Sequence of chain 4.A:
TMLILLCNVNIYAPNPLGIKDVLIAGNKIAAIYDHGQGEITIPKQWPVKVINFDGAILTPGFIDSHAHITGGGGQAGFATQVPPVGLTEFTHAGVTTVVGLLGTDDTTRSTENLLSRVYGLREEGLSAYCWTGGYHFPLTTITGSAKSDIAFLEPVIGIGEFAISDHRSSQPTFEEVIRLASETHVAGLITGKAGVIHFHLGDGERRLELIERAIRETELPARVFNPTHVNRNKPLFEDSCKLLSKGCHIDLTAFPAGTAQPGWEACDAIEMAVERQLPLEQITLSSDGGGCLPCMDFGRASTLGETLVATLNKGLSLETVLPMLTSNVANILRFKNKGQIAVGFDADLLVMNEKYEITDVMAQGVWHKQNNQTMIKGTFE

A protein and the small-molecule ligand that binds it are described below.
Small molecule (SMILES): N[C@H](CC(=O)O)C(=O)O

Binding-site contacts:
Ligand atom CB contacts residue HIS73 of chain 4.A at 3.6 Å.
Ligand atom OXT contacts residue GLY108 of chain 4.A at 3.8 Å.
Ligand atom O contacts residue CYS297 of chain 4.A at 3.2 Å (h-bond).
Ligand atom CA contacts residue ZN1 of chain 4.C at 4.0 Å.
Ligand atom OD1 contacts residue ZN1 of chain 4.C at 2.9 Å.
Ligand atom OD1 contacts residue HIS234 of chain 4.A at 3.7 Å.
Ligand atom N contacts residue ARG173 of chain 4.A at 3.7 Å.
Ligand atom CG contacts residue CYS297 of chain 4.A at 3.8 Å (hydrophobic).
Ligand atom N contacts residue DLY1 of chain 4.F at 3.2 Å (h-bond).
Ligand atom CB contacts residue ZN1 of chain 4.C at 3.1 Å.
Ligand atom C contacts residue GLY78 of chain 4.A at 3.6 Å.
Ligand atom N contacts residue GLN80 of chain 4.A at 2.9 Å (h-bond).
Ligand atom CG contacts residue DLY1 of chain 4.F at 1.4 Å.
Ligand atom C contacts residue HIS73 of chain 4.A at 4.0 Å.
Ligand atom CB contacts residue DLY1 of chain 4.F at 2.4 Å.
Ligand atom O contacts residue GLY77 of chain 4.A at 3.8 Å.
Ligand atom OXT contacts residue GLY77 of chain 4.A at 3.8 Å.
Ligand atom CG contacts residue ASP293 of chain 4.A at 3.9 Å.
Ligand atom OXT contacts residue THR109 of chain 4.A at 3.4 Å (h-bond).
Ligand atom O contacts residue GLY78 of chain 4.A at 2.9 Å (h-bond).
Ligand atom C contacts residue GLN80 of chain 4.A at 3.4 Å.
Ligand atom CA contacts residue THR109 of chain 4.A at 3.8 Å.
Ligand atom CG contacts residue TYR140 of chain 4.A at 3.8 Å (hydrophobic).
Ligand atom N contacts residue THR109 of chain 4.A at 2.7 Å (h-bond).
Ligand atom CA contacts residue HIS73 of chain 4.A at 3.9 Å.
Ligand atom OXT contacts residue HIS73 of chain 4.A at 3.9 Å.
Ligand atom CA contacts residue GLN80 of chain 4.A at 3.7 Å.
Ligand atom N contacts residue TYR140 of chain 4.A at 3.1 Å (h-bond).
Ligand atom CG contacts residue ZN1 of chain 4.C at 3.0 Å.
Ligand atom OD1 contacts residue GLU166 of chain 4.A at 3.4 Å (salt-bridge).
Ligand atom O contacts residue GLY296 of chain 4.A at 3.7 Å.
Ligand atom OD1 contacts residue TYR140 of chain 4.A at 3.1 Å (h-bond).
Ligand atom CG contacts residue ZN1 of chain 4.D at 3.4 Å.
Ligand atom OD1 contacts residue HIS205 of chain 4.A at 3.5 Å (h-bond).
Ligand atom OXT contacts residue GLY78 of chain 4.A at 3.5 Å (h-bond).
Ligand atom O contacts residue GLN80 of chain 4.A at 3.3 Å (h-bond).
Ligand atom CA contacts residue DLY1 of chain 4.F at 3.5 Å.
Ligand atom OD1 contacts residue DLY1 of chain 4.F at 2.4 Å (h-bond).
Ligand atom CB contacts residue CYS297 of chain 4.A at 3.6 Å (hydrophobic).
Ligand atom OD1 contacts residue ZN1 of chain 4.D at 2.2 Å.